The protein below binds the small molecule below.
Small molecule (SMILES): C[C@H]1CCC/C=C/[C@@H]2C[C@H](O)C[C@H]2[C@H](O)/C=C/C(=O)O1

Binding-site contacts:
Ligand atom OC4 contacts residue VAL65 of chain 1.A at 3.8 Å.
Ligand atom C14 contacts residue ASP149 of chain 1.B at 4.0 Å.
Ligand atom OC7 contacts residue ILE74 of chain 1.A at 3.9 Å.
Ligand atom OC1 contacts residue VAL53 of chain 1.A at 3.4 Å.
Ligand atom C7 contacts residue TRP78 of chain 1.A at 3.3 Å (hydrophobic).
Ligand atom OC4 contacts residue ASP67 of chain 1.A at 2.9 Å (salt-bridge).
Ligand atom C1 contacts residue THR64 of chain 1.A at 3.9 Å.
Ligand atom C8 contacts residue PHE51 of chain 1.A at 4.0 Å (hydrophobic).
Ligand atom C14 contacts residue TYR81 of chain 1.A at 3.5 Å (hydrophobic).
Ligand atom C6 contacts residue TYR141 of chain 1.B at 4.1 Å (hydrophobic).
Ligand atom C8 contacts residue TYR141 of chain 1.B at 4.0 Å (hydrophobic).
Ligand atom OC1 contacts residue THR64 of chain 1.A at 3.3 Å.
Ligand atom C9 contacts residue TRP66 of chain 1.A at 3.9 Å (hydrophobic).
Ligand atom C4 contacts residue TRP66 of chain 1.A at 3.7 Å (hydrophobic).
Ligand atom OC4 contacts residue TRP66 of chain 1.A at 3.7 Å.
Ligand atom C13 contacts residue THR148 of chain 1.B at 3.7 Å.
Ligand atom C16 contacts residue TYR81 of chain 1.A at 3.9 Å (hydrophobic).
Ligand atom O16 contacts residue TRP66 of chain 1.A at 3.8 Å.
Ligand atom OC7 contacts residue TRP78 of chain 1.A at 3.1 Å (h-bond).
Ligand atom C12 contacts residue MET145 of chain 1.B at 3.6 Å (hydrophobic).
Ligand atom C5 contacts residue PHE51 of chain 1.A at 3.8 Å (hydrophobic).
Ligand atom C11 contacts residue MET145 of chain 1.B at 4.0 Å (hydrophobic).
Ligand atom C10 contacts residue PHE51 of chain 1.A at 3.8 Å (hydrophobic).
Ligand atom C6 contacts residue PHE51 of chain 1.A at 3.8 Å (hydrophobic).
Ligand atom C8 contacts residue MET145 of chain 1.B at 3.8 Å (hydrophobic).
Ligand atom C13 contacts residue ASP149 of chain 1.B at 4.0 Å.
Ligand atom C7 contacts residue TYR141 of chain 1.B at 3.8 Å (hydrophobic).
Ligand atom C3 contacts residue TRP66 of chain 1.A at 3.4 Å (hydrophobic).
Ligand atom C2 contacts residue TRP66 of chain 1.A at 3.9 Å (hydrophobic).
Ligand atom C10 contacts residue MET145 of chain 1.B at 3.9 Å (hydrophobic).
Ligand atom C6 contacts residue ASP67 of chain 1.A at 3.5 Å.
Ligand atom C15 contacts residue VAL155 of chain 1.B at 3.8 Å (hydrophobic).
Ligand atom C7 contacts residue TRP66 of chain 1.A at 4.1 Å (hydrophobic).
Ligand atom C2 contacts residue VAL65 of chain 1.A at 3.6 Å (hydrophobic).
Ligand atom C8 contacts residue TRP78 of chain 1.A at 4.0 Å (hydrophobic).
Ligand atom C6 contacts residue ALA108 of chain 1.B at 4.0 Å (hydrophobic).
Ligand atom OC7 contacts residue TYR141 of chain 1.B at 2.6 Å (h-bond).
Ligand atom C7 contacts residue ASP67 of chain 1.A at 4.1 Å.
Ligand atom C4 contacts residue ASP67 of chain 1.A at 3.9 Å.
Ligand atom C12 contacts residue TYR81 of chain 1.A at 3.8 Å (hydrophobic).

Sequence of chain 1.A:
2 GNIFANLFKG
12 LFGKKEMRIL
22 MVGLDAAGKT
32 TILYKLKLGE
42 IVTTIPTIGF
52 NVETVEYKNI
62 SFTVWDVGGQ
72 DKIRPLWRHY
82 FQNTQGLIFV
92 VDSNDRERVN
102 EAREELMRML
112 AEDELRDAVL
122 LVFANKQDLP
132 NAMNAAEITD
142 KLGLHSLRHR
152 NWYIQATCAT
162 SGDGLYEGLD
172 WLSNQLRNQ

Sequence of chain 1.B:
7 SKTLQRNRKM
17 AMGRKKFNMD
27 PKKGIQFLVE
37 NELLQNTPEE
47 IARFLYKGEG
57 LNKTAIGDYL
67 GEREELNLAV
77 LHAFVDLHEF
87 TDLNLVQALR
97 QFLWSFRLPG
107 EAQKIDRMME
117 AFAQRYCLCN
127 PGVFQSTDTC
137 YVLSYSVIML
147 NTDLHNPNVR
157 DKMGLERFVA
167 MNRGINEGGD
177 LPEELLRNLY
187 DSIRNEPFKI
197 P